Binding-site contacts:
Ligand atom O05 contacts residue GLU143 of chain 1.A at 2.6 Å (salt-bridge).
Ligand atom O01 contacts residue HIS142 of chain 1.A at 3.3 Å (h-bond).
Ligand atom C14 contacts residue TYR157 of chain 1.A at 3.7 Å (hydrophobic).
Ligand atom O01 contacts residue HIS146 of chain 1.A at 3.6 Å (h-bond).
Ligand atom O06 contacts residue TYR157 of chain 1.A at 3.6 Å.
Ligand atom C19 contacts residue ASN116 of chain 1.A at 3.6 Å.
Ligand atom P01 contacts residue ALA113 of chain 1.A at 3.4 Å.
Ligand atom C02 contacts residue ASN112 of chain 1.A at 3.6 Å.
Ligand atom C01 contacts residue GLU143 of chain 1.A at 3.6 Å.
Ligand atom O03 contacts residue HIS231 of chain 1.A at 3.4 Å (h-bond).
Ligand atom N04 contacts residue PHE114 of chain 1.A at 3.7 Å.
Ligand atom C04 contacts residue LEU202 of chain 1.A at 3.7 Å (hydrophobic).
Ligand atom P01 contacts residue ZN1 of chain 1.B at 3.0 Å.
Ligand atom O01 contacts residue HIS231 of chain 1.A at 2.8 Å (h-bond).
Ligand atom O02 contacts residue HIS231 of chain 1.A at 3.5 Å.
Ligand atom N01 contacts residue ASN112 of chain 1.A at 3.2 Å (h-bond).
Ligand atom O04 contacts residue HIS231 of chain 1.A at 3.2 Å.
Ligand atom C07 contacts residue HIS231 of chain 1.A at 3.5 Å.
Ligand atom O05 contacts residue HIS146 of chain 1.A at 3.3 Å.
Ligand atom N02 contacts residue ASN112 of chain 1.A at 3.1 Å (h-bond).
Ligand atom N01 contacts residue ALA113 of chain 1.A at 2.9 Å (h-bond).
Ligand atom C06 contacts residue HIS231 of chain 1.A at 3.6 Å.
Ligand atom O04 contacts residue ARG203 of chain 1.A at 2.9 Å (salt-bridge).
Ligand atom O05 contacts residue ZN1 of chain 1.B at 3.0 Å.
Ligand atom O01 contacts residue TYR157 of chain 1.A at 3.4 Å (h-bond).
Ligand atom O01 contacts residue ZN1 of chain 1.B at 2.0 Å.
Ligand atom C09 contacts residue ASN112 of chain 1.A at 3.5 Å.
Ligand atom N02 contacts residue HIS231 of chain 1.A at 3.6 Å (h-bond).
Ligand atom C13 contacts residue ALA113 of chain 1.A at 3.4 Å (hydrophobic).
Ligand atom C02 contacts residue GLU143 of chain 1.A at 3.4 Å.
Ligand atom O05 contacts residue ALA113 of chain 1.A at 3.5 Å (h-bond).
Ligand atom N01 contacts residue GLU143 of chain 1.A at 3.5 Å (salt-bridge).
Ligand atom O07 contacts residue TYR157 of chain 1.A at 3.7 Å.
Ligand atom C10 contacts residue ASN111 of chain 1.A at 3.6 Å.
Ligand atom C12 contacts residue HIS231 of chain 1.A at 3.4 Å.
Ligand atom O01 contacts residue GLU166 of chain 1.A at 2.9 Å (salt-bridge).
Ligand atom C10 contacts residue PHE130 of chain 1.A at 3.5 Å (hydrophobic).
Ligand atom O02 contacts residue ASN112 of chain 1.A at 3.0 Å (h-bond).
Ligand atom C03 contacts residue LEU202 of chain 1.A at 3.7 Å (hydrophobic).
Ligand atom C15 contacts residue TYR157 of chain 1.A at 3.6 Å (hydrophobic).

Sequence of chain 1.A:
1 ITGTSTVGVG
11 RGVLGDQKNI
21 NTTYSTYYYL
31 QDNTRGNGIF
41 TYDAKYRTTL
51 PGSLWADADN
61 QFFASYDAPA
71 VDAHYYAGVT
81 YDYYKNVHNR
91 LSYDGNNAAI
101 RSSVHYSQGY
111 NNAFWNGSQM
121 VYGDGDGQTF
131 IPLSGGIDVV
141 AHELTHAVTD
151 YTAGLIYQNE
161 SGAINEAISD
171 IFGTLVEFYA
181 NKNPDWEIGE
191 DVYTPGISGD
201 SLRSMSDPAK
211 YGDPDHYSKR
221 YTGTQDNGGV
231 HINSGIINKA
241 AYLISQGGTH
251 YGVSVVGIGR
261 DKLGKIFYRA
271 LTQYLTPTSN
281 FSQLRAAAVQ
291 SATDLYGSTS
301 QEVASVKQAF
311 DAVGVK

A small-molecule ligand and the protein it binds are described below.
Small molecule (SMILES): CC(C)C[C@H](NP(=O)(O)CNC(=O)OCc1ccccc1)C(=O)N[C@@H](CCCCN)C(=O)O